The small molecule below binds the protein below.
Small molecule (SMILES): CN1CCN(CCCN2c3ccccc3Sc3ccc(C(F)(F)F)cc32)CC1

Binding-site contacts:
Ligand atom C5 contacts residue TFP1 of chain 1.I at 3.9 Å.
Ligand atom S contacts residue MET45 of chain 1.A at 3.8 Å.
Ligand atom C3 contacts residue MET45 of chain 1.A at 3.8 Å (hydrophobic).
Ligand atom C20 contacts residue GLU56 of chain 1.A at 3.1 Å.
Ligand atom S contacts residue LEU48 of chain 1.A at 4.0 Å.
Ligand atom C19 contacts residue GLU19 of chain 1.B at 3.9 Å.
Ligand atom N2 contacts residue GLU19 of chain 1.B at 2.8 Å (salt-bridge).
Ligand atom N3 contacts residue GLU56 of chain 1.A at 3.6 Å.
Ligand atom C9 contacts residue GLU19 of chain 1.B at 3.8 Å.
Ligand atom S contacts residue GLN50 of chain 1.A at 3.7 Å.
Ligand atom C9 contacts residue ALA23 of chain 1.B at 3.8 Å (hydrophobic).
Ligand atom C10 contacts residue GLU19 of chain 1.B at 4.0 Å.
Ligand atom C14 contacts residue MET45 of chain 1.A at 3.9 Å (hydrophobic).
Ligand atom C4 contacts residue TFP1 of chain 1.I at 3.7 Å.
Ligand atom C6 contacts residue TFP1 of chain 1.I at 3.8 Å.
Ligand atom C11 contacts residue PHE20 of chain 1.B at 4.1 Å (hydrophobic).
Ligand atom C16 contacts residue GLU19 of chain 1.B at 3.1 Å.
Ligand atom C2 contacts residue TFP1 of chain 1.I at 4.0 Å.
Ligand atom C11 contacts residue TFP1 of chain 1.I at 3.6 Å.
Ligand atom C12 contacts residue TFP1 of chain 1.I at 3.8 Å.
Ligand atom F1 contacts residue MET60 of chain 1.A at 3.5 Å.
Ligand atom C17 contacts residue GLU19 of chain 1.B at 3.3 Å.
Ligand atom C10 contacts residue GLN50 of chain 1.A at 3.9 Å.
Ligand atom C8 contacts residue LEU48 of chain 1.A at 3.9 Å (hydrophobic).
Ligand atom F2 contacts residue MET80 of chain 1.A at 3.4 Å.
Ligand atom F3 contacts residue TFP1 of chain 1.I at 3.4 Å.
Ligand atom C14 contacts residue GLU19 of chain 1.B at 3.6 Å.
Ligand atom C7 contacts residue GLN50 of chain 1.A at 3.5 Å.
Ligand atom C4 contacts residue MET45 of chain 1.A at 3.9 Å (hydrophobic).
Ligand atom C8 contacts residue GLN50 of chain 1.A at 3.3 Å.
Ligand atom C18 contacts residue GLU19 of chain 1.B at 4.0 Å.
Ligand atom C10 contacts residue PHE20 of chain 1.B at 3.5 Å (hydrophobic).
Ligand atom C13 contacts residue TFP1 of chain 1.I at 3.7 Å.
Ligand atom F3 contacts residue SER84 of chain 1.A at 3.8 Å.
Ligand atom C9 contacts residue GLN50 of chain 1.A at 3.2 Å.
Ligand atom F1 contacts residue MET80 of chain 1.A at 4.1 Å.
Ligand atom C15 contacts residue GLU19 of chain 1.B at 3.5 Å.
Ligand atom N1 contacts residue TFP1 of chain 1.I at 3.5 Å.
Ligand atom C3 contacts residue TFP1 of chain 1.I at 3.7 Å.
Ligand atom C19 contacts residue MET45 of chain 1.A at 3.6 Å (hydrophobic).

Sequence of chain 1.A:
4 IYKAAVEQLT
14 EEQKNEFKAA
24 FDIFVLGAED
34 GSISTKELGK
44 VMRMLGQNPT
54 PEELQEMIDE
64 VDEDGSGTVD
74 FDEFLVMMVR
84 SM

Sequence of chain 1.B:
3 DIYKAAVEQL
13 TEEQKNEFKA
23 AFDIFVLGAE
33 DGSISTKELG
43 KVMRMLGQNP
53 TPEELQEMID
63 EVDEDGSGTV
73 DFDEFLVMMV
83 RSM